Sequence of chain 1.B:
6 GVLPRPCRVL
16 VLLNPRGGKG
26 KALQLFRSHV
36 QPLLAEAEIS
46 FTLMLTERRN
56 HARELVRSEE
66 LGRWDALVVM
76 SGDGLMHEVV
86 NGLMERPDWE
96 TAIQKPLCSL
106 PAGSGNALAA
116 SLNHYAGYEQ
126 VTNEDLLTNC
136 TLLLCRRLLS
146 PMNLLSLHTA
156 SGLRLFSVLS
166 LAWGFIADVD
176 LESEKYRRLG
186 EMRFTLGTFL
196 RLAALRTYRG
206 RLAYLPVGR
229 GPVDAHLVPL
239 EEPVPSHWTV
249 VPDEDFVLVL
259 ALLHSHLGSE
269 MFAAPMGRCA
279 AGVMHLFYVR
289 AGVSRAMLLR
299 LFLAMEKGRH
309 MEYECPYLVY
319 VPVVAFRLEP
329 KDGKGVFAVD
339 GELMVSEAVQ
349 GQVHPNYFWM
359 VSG

Binding-site contacts:
Ligand atom O20 contacts residue ASP175 of chain 1.B at 2.4 Å (salt-bridge).
Ligand atom N6 contacts residue THR193 of chain 1.B at 2.7 Å (h-bond).
Ligand atom N1 contacts residue PHE300 of chain 1.B at 3.8 Å.
Ligand atom C8 contacts residue LEU256 of chain 1.B at 4.0 Å (hydrophobic).
Ligand atom C17 contacts residue ILE171 of chain 1.B at 4.0 Å (hydrophobic).
Ligand atom CL contacts residue HIS308 of chain 1.B at 3.6 Å.
Ligand atom N6 contacts residue PHE170 of chain 1.B at 3.8 Å.
Ligand atom C2 contacts residue PHE300 of chain 1.B at 3.3 Å (hydrophobic).
Ligand atom N6 contacts residue PHE300 of chain 1.B at 3.4 Å.
Ligand atom C10 contacts residue PHE300 of chain 1.B at 4.0 Å (hydrophobic).
Ligand atom C17 contacts residue THR193 of chain 1.B at 3.2 Å.
Ligand atom C18 contacts residue ILE171 of chain 1.B at 3.6 Å (hydrophobic).
Ligand atom CL contacts residue PHE285 of chain 1.B at 3.4 Å.
Ligand atom N1 contacts residue MET303 of chain 1.B at 3.7 Å.
Ligand atom C8 contacts residue ILE171 of chain 1.B at 3.9 Å (hydrophobic).
Ligand atom C18 contacts residue ASP175 of chain 1.B at 3.5 Å.
Ligand atom C2 contacts residue PHE170 of chain 1.B at 3.9 Å (hydrophobic).
Ligand atom S4 contacts residue PHE170 of chain 1.B at 3.3 Å.
Ligand atom C19 contacts residue ILE171 of chain 1.B at 4.0 Å (hydrophobic).
Ligand atom C3 contacts residue LEU256 of chain 1.B at 3.9 Å (hydrophobic).
Ligand atom O20 contacts residue PHE189 of chain 1.B at 3.9 Å.
Ligand atom C2 contacts residue THR193 of chain 1.B at 3.7 Å.
Ligand atom C5 contacts residue LEU296 of chain 1.B at 3.9 Å (hydrophobic).
Ligand atom C14 contacts residue MET303 of chain 1.B at 4.0 Å (hydrophobic).
Ligand atom C17 contacts residue VAL174 of chain 1.B at 3.7 Å (hydrophobic).
Ligand atom S4 contacts residue PHE300 of chain 1.B at 3.6 Å.
Ligand atom C19 contacts residue MET269 of chain 1.B at 3.2 Å (hydrophobic).
Ligand atom C12 contacts residue ILE171 of chain 1.B at 3.4 Å (hydrophobic).
Ligand atom C12 contacts residue ASP175 of chain 1.B at 3.3 Å.
Ligand atom C16 contacts residue LEU265 of chain 1.B at 4.0 Å (hydrophobic).
Ligand atom S4 contacts residue THR193 of chain 1.B at 3.9 Å.
Ligand atom C5 contacts residue LEU256 of chain 1.B at 4.0 Å (hydrophobic).
Ligand atom C19 contacts residue LEU265 of chain 1.B at 3.8 Å (hydrophobic).
Ligand atom C16 contacts residue MET269 of chain 1.B at 3.7 Å (hydrophobic).
Ligand atom C7 contacts residue LEU256 of chain 1.B at 3.9 Å (hydrophobic).
Ligand atom C13 contacts residue HIS308 of chain 1.B at 3.9 Å.
Ligand atom O20 contacts residue ILE171 of chain 1.B at 3.5 Å.
Ligand atom C18 contacts residue VAL174 of chain 1.B at 3.7 Å (hydrophobic).
Ligand atom C10 contacts residue THR193 of chain 1.B at 3.2 Å.
Ligand atom CL contacts residue ALA271 of chain 1.B at 3.8 Å.

A protein and the small-molecule ligand that binds it are described below.
Small molecule (SMILES): Oc1ccc(Nc2nc(-c3ccc(Cl)cc3)cs2)cc1